Binding-site contacts:
Ligand atom CAQ contacts residue LEU525 of chain 1.A at 3.8 Å (hydrophobic).
Ligand atom CAX contacts residue TRP321 of chain 1.B at 3.9 Å (hydrophobic).
Ligand atom CAT contacts residue ILE367 of chain 1.B at 3.9 Å (hydrophobic).
Ligand atom CAE contacts residue LEU374 of chain 1.B at 3.6 Å (hydrophobic).
Ligand atom CAK contacts residue PHE496 of chain 1.B at 3.5 Å (hydrophobic).
Ligand atom CAI contacts residue LEU495 of chain 1.B at 3.3 Å (hydrophobic).
Ligand atom OAG contacts residue ALA498 of chain 1.B at 3.9 Å.
Ligand atom CAQ contacts residue PHE521 of chain 1.A at 3.6 Å (hydrophobic).
Ligand atom CAZ contacts residue LEU495 of chain 1.B at 3.6 Å (hydrophobic).
Ligand atom OAH contacts residue TRP321 of chain 1.B at 3.7 Å.
Ligand atom CAI contacts residue PHE496 of chain 1.B at 3.9 Å (hydrophobic).
Ligand atom CAV contacts residue PHE366 of chain 1.B at 4.1 Å (hydrophobic).
Ligand atom OAG contacts residue ASN499 of chain 1.B at 3.7 Å.
Ligand atom CAN contacts residue LEU374 of chain 1.B at 4.2 Å (hydrophobic).
Ligand atom OAW contacts residue PHE366 of chain 1.B at 4.0 Å.
Ligand atom CAQ contacts residue PHE496 of chain 1.B at 4.2 Å (hydrophobic).
Ligand atom CAJ contacts residue LEU528 of chain 1.A at 4.2 Å (hydrophobic).
Ligand atom CAP contacts residue LEU525 of chain 1.A at 3.6 Å (hydrophobic).
Ligand atom OAF contacts residue ALA498 of chain 1.B at 3.9 Å.
Ligand atom CAM contacts residue PHE363 of chain 1.B at 4.2 Å (hydrophobic).
Ligand atom CAB contacts residue PHE378 of chain 1.B at 3.6 Å (hydrophobic).
Ligand atom CAX contacts residue TYR315 of chain 1.B at 4.0 Å (hydrophobic).
Ligand atom CAA contacts residue LEU377 of chain 1.B at 4.0 Å (hydrophobic).
Ligand atom CAD contacts residue LEU495 of chain 1.B at 3.7 Å (hydrophobic).
Ligand atom OAW contacts residue ALA498 of chain 1.B at 4.2 Å.
Ligand atom CAN contacts residue LEU528 of chain 1.A at 3.9 Å (hydrophobic).
Ligand atom CAO contacts residue LEU525 of chain 1.A at 4.1 Å (hydrophobic).
Ligand atom CAB contacts residue LEU377 of chain 1.B at 4.0 Å (hydrophobic).
Ligand atom CAP contacts residue PHE521 of chain 1.A at 3.7 Å (hydrophobic).
Ligand atom CAV contacts residue LEU495 of chain 1.B at 3.4 Å (hydrophobic).
Ligand atom CBE contacts residue PHE521 of chain 1.A at 3.9 Å (hydrophobic).
Ligand atom OAH contacts residue TYR315 of chain 1.B at 2.9 Å (h-bond).
Ligand atom CBG contacts residue PHE521 of chain 1.A at 4.0 Å (hydrophobic).
Ligand atom CAL contacts residue TRP321 of chain 1.B at 3.7 Å (hydrophobic).
Ligand atom CAN contacts residue LEU492 of chain 1.B at 3.8 Å (hydrophobic).
Ligand atom CAX contacts residue ALA498 of chain 1.B at 4.0 Å (hydrophobic).
Ligand atom CAL contacts residue PHE363 of chain 1.B at 3.6 Å (hydrophobic).
Ligand atom CAB contacts residue LEU374 of chain 1.B at 3.7 Å (hydrophobic).
Ligand atom CAY contacts residue ALA498 of chain 1.B at 4.0 Å (hydrophobic).
Ligand atom CAM contacts residue ALA498 of chain 1.B at 3.8 Å (hydrophobic).

Sequence of chain 1.A:
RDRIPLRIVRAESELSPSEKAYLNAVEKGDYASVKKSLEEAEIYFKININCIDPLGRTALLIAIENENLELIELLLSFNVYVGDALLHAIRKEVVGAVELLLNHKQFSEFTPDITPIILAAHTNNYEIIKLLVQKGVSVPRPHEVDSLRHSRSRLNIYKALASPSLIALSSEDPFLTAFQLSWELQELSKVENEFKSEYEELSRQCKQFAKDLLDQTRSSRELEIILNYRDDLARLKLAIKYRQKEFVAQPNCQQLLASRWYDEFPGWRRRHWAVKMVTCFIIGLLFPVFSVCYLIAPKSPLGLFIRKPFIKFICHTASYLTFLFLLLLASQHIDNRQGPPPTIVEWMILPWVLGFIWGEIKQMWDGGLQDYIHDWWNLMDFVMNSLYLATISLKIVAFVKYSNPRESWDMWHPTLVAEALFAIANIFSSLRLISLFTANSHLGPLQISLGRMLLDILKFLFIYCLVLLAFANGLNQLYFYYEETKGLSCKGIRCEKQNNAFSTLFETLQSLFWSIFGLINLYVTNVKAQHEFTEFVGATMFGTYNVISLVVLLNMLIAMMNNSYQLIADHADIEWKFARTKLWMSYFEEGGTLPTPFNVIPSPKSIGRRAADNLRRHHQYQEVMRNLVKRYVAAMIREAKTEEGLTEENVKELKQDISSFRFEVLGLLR

The small molecule below binds the protein below.
Small molecule (SMILES): CC(C)CCC[C@@H](C)[C@H]1CC[C@H]2[C@@H]3CC=C4C[C@@H](OC(=O)CCC(=O)O)CC[C@]4(C)[C@H]3CC[C@]12C

Sequence of chain 1.B:
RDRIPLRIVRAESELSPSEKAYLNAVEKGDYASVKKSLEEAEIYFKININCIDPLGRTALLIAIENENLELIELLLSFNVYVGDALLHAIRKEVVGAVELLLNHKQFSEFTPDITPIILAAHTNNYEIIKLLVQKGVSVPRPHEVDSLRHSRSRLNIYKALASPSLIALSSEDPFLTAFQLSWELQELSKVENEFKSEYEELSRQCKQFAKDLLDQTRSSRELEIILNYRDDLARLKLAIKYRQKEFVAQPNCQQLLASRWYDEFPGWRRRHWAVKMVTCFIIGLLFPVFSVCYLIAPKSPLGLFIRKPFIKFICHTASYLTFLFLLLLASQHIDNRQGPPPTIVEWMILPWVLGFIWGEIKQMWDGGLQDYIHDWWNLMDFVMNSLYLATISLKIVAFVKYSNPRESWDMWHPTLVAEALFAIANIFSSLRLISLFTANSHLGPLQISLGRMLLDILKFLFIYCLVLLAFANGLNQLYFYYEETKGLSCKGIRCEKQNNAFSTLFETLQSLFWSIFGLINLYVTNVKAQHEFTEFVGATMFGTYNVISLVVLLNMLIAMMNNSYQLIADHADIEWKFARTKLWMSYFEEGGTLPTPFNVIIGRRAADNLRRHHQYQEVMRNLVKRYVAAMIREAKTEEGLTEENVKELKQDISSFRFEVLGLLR